The protein below binds the small molecule below.
Small molecule (SMILES): CC(=O)N[C@@H]1[C@@H](O)[C@H](O)[C@@H](CO)O[C@H]1O

Sequence of chain 1.E:
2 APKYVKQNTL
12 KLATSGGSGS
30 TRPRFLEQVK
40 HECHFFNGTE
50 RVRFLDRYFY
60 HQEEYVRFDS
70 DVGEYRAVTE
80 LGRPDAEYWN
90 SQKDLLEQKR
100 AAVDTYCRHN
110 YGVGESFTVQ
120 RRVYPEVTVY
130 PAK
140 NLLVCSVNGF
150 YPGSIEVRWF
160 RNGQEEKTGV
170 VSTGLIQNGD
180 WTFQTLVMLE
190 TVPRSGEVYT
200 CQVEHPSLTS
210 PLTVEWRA

Binding-site contacts:
Ligand atom C4 contacts residue ASN46 of chain 1.E at 4.2 Å.
Ligand atom O6 contacts residue GLU49 of chain 1.E at 3.4 Å (salt-bridge).
Ligand atom C7 contacts residue ASN46 of chain 1.E at 3.3 Å.
Ligand atom C5 contacts residue ASN46 of chain 1.E at 3.7 Å.
Ligand atom C2 contacts residue ASN46 of chain 1.E at 2.4 Å.
Ligand atom C1 contacts residue GLU49 of chain 1.E at 4.0 Å.
Ligand atom C8 contacts residue ASN46 of chain 1.E at 4.5 Å.
Ligand atom O5 contacts residue GLU49 of chain 1.E at 3.3 Å.
Ligand atom O7 contacts residue ASN46 of chain 1.E at 3.4 Å (h-bond).
Ligand atom C6 contacts residue GLU49 of chain 1.E at 3.8 Å.
Ligand atom C3 contacts residue ASN46 of chain 1.E at 3.8 Å.
Ligand atom O5 contacts residue ASN46 of chain 1.E at 2.4 Å (h-bond).
Ligand atom C1 contacts residue ASN46 of chain 1.E at 1.4 Å.
Ligand atom C5 contacts residue GLU49 of chain 1.E at 4.4 Å.
Ligand atom N2 contacts residue ASN46 of chain 1.E at 2.9 Å (h-bond).